The protein below binds the small molecule below.
Small molecule (SMILES): COc1ccc(CCc2nc3cc(-c4c(C)noc4C)ccc3n2C[C@H](C)N2CCOCC2)cc1Cl

Sequence of chain 1.C:
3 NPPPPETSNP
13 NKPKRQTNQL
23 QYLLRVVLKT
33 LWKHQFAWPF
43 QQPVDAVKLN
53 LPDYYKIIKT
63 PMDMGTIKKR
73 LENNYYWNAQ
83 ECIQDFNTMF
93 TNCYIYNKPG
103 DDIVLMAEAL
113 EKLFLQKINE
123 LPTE

Binding-site contacts:
Ligand atom O contacts residue PRO41 of chain 1.C at 3.6 Å.
Ligand atom C23 contacts residue GLN43 of chain 1.C at 3.1 Å.
Ligand atom CL contacts residue GLN44 of chain 1.C at 4.5 Å.
Ligand atom O1 contacts residue TRP40 of chain 1.C at 3.2 Å (h-bond).
Ligand atom C18 contacts residue GLN37 of chain 1.C at 3.5 Å.
Ligand atom C18 contacts residue MET108 of chain 1.C at 3.4 Å (hydrophobic).
Ligand atom N1 contacts residue TRP40 of chain 1.C at 4.4 Å.
Ligand atom C4 contacts residue TRP40 of chain 1.C at 4.5 Å (hydrophobic).
Ligand atom O contacts residue MET108 of chain 1.C at 4.0 Å.
Ligand atom C24 contacts residue GLN44 of chain 1.C at 3.3 Å.
Ligand atom O contacts residue TRP40 of chain 1.C at 3.5 Å.
Ligand atom C6 contacts residue TRP40 of chain 1.C at 4.3 Å (hydrophobic).
Ligand atom C15 contacts residue TRP40 of chain 1.C at 4.0 Å (hydrophobic).
Ligand atom C23 contacts residue TRP40 of chain 1.C at 3.3 Å (hydrophobic).
Ligand atom C22 contacts residue GLN43 of chain 1.C at 3.8 Å.
Ligand atom CL contacts residue TRP40 of chain 1.C at 3.5 Å.
Ligand atom C23 contacts residue GLN44 of chain 1.C at 3.4 Å.
Ligand atom C18 contacts residue PRO41 of chain 1.C at 4.1 Å (hydrophobic).
Ligand atom O1 contacts residue GLN44 of chain 1.C at 2.7 Å (h-bond).
Ligand atom C19 contacts residue TRP40 of chain 1.C at 3.6 Å (hydrophobic).
Ligand atom C16 contacts residue TRP40 of chain 1.C at 4.2 Å (hydrophobic).
Ligand atom CL contacts residue PRO41 of chain 1.C at 3.4 Å.
Ligand atom O contacts residue GLN37 of chain 1.C at 4.1 Å.
Ligand atom C22 contacts residue TRP40 of chain 1.C at 3.7 Å (hydrophobic).
Ligand atom C18 contacts residue TRP40 of chain 1.C at 3.8 Å (hydrophobic).
Ligand atom O1 contacts residue GLN43 of chain 1.C at 4.3 Å.
Ligand atom C14 contacts residue TRP40 of chain 1.C at 3.9 Å (hydrophobic).
Ligand atom C5 contacts residue TRP40 of chain 1.C at 3.8 Å (hydrophobic).